Binding-site contacts:
Ligand atom C5 contacts residue ASN12 of chain 19.G at 4.1 Å.
Ligand atom C1 contacts residue ASN12 of chain 19.G at 2.2 Å.
Ligand atom C7 contacts residue ASN12 of chain 19.G at 3.9 Å.
Ligand atom C2 contacts residue ASN12 of chain 19.G at 3.3 Å.
Ligand atom O7 contacts residue ASN12 of chain 19.G at 3.6 Å.
Ligand atom O5 contacts residue ASN12 of chain 19.G at 2.7 Å (h-bond).
Ligand atom N2 contacts residue ASN12 of chain 19.G at 3.8 Å.

This small molecule binds to this protein.
Small molecule (SMILES): CC(=O)N[C@H]1[C@H](O[C@H]2[C@H](O)[C@@H](NC(C)=O)CO[C@@H]2CO)O[C@H](CO)[C@@H](O)[C@@H]1O

Sequence of chain 19.G:
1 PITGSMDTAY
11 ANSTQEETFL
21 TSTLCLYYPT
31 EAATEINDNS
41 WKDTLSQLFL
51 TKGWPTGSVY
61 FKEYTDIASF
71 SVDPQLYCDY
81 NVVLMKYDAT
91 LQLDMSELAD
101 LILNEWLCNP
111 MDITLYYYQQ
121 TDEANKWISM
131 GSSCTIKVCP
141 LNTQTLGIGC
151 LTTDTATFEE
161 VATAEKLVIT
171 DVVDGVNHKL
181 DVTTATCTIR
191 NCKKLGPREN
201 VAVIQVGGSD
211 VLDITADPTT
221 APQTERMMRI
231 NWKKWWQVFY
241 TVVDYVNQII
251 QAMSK